Binding-site contacts:
Ligand atom CJ contacts residue CYS8 of chain 1.D at 2.7 Å (hydrophobic).
Ligand atom NB contacts residue CYS8 of chain 1.D at 3.7 Å.
Ligand atom CE contacts residue ALA12 of chain 1.D at 3.9 Å (hydrophobic).
Ligand atom CA contacts residue ALA12 of chain 1.D at 4.4 Å (hydrophobic).
Ligand atom CH contacts residue CYS15 of chain 1.D at 1.8 Å (hydrophobic).
Ligand atom CF contacts residue ALA12 of chain 1.D at 4.1 Å (hydrophobic).
Ligand atom CC contacts residue ALA12 of chain 1.D at 4.5 Å (hydrophobic).
Ligand atom CC contacts residue CYS8 of chain 1.D at 4.0 Å (hydrophobic).
Ligand atom OA contacts residue CYS8 of chain 1.D at 3.1 Å (h-bond).
Ligand atom NA contacts residue ALA12 of chain 1.D at 4.1 Å.
Ligand atom CG contacts residue CYS15 of chain 1.D at 2.7 Å (hydrophobic).
Ligand atom CK contacts residue CYS8 of chain 1.D at 1.8 Å (hydrophobic).
Ligand atom CF contacts residue ALA11 of chain 1.D at 4.4 Å (hydrophobic).
Ligand atom CC contacts residue ALA11 of chain 1.D at 3.7 Å (hydrophobic).
Ligand atom OB contacts residue CYS15 of chain 1.D at 3.2 Å (h-bond).
Ligand atom NB contacts residue ALA11 of chain 1.D at 3.8 Å.
Ligand atom CA contacts residue ALA11 of chain 1.D at 4.0 Å (hydrophobic).
Ligand atom CD contacts residue ALA11 of chain 1.D at 4.4 Å (hydrophobic).
Ligand atom CD contacts residue CYS8 of chain 1.D at 3.8 Å (hydrophobic).
Ligand atom CB contacts residue ALA11 of chain 1.D at 3.4 Å (hydrophobic).
Ligand atom CE contacts residue CYS8 of chain 1.D at 4.5 Å (hydrophobic).
Ligand atom CD contacts residue ALA12 of chain 1.D at 4.3 Å (hydrophobic).
Ligand atom CK contacts residue ALA104 of chain 1.A at 4.4 Å (hydrophobic).
Ligand atom NA contacts residue CYS15 of chain 1.D at 3.6 Å.

This small molecule binds to this protein.
Small molecule (SMILES): CC(=O)Nc1ccc(NC(C)=O)cc1

Sequence of chain 1.D:
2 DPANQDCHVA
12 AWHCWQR

Sequence of chain 1.A:
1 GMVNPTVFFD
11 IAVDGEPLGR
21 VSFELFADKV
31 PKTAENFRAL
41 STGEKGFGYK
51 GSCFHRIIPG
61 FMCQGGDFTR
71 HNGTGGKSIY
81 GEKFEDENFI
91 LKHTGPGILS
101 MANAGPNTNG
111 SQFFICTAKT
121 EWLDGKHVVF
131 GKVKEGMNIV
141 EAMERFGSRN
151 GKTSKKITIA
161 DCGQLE